Binding-site contacts:
Ligand atom C02 contacts residue GLY48 of chain 1.B at 3.8 Å.
Ligand atom C41 contacts residue THR80 of chain 1.A at 3.4 Å.
Ligand atom C22 contacts residue ASN25 of chain 1.B at 3.2 Å.
Ligand atom C43 contacts residue ALA28 of chain 1.A at 3.8 Å (hydrophobic).
Ligand atom O20 contacts residue GLY27 of chain 1.A at 3.6 Å.
Ligand atom C25 contacts residue THR82 of chain 1.B at 3.3 Å.
Ligand atom C26 contacts residue PRO81 of chain 1.B at 3.8 Å (hydrophobic).
Ligand atom C12 contacts residue GLY27 of chain 1.B at 3.8 Å.
Ligand atom C23 contacts residue ASN25 of chain 1.B at 3.9 Å.
Ligand atom C35 contacts residue GLY27 of chain 1.A at 3.6 Å.
Ligand atom O17 contacts residue ASN25 of chain 1.A at 3.3 Å (h-bond).
Ligand atom C27 contacts residue THR80 of chain 1.B at 3.9 Å.
Ligand atom C35 contacts residue ASP29 of chain 1.A at 3.6 Å.
Ligand atom C16 contacts residue GLY27 of chain 1.B at 3.8 Å.
Ligand atom C26 contacts residue THR82 of chain 1.B at 3.6 Å.
Ligand atom O20 contacts residue ASN25 of chain 1.A at 3.1 Å (h-bond).
Ligand atom C19 contacts residue ASN25 of chain 1.B at 3.6 Å.
Ligand atom C28 contacts residue VAL84 of chain 1.B at 3.7 Å (hydrophobic).
Ligand atom C01 contacts residue GLY48 of chain 1.B at 3.6 Å.
Ligand atom C22 contacts residue GLY27 of chain 1.A at 3.8 Å.
Ligand atom C05 contacts residue GLY48 of chain 1.B at 3.7 Å.
Ligand atom O20 contacts residue ASN25 of chain 1.B at 3.2 Å (h-bond).
Ligand atom C27 contacts residue VAL84 of chain 1.B at 3.5 Å (hydrophobic).
Ligand atom C25 contacts residue PRO81 of chain 1.B at 3.8 Å (hydrophobic).
Ligand atom C30 contacts residue GLY27 of chain 1.A at 3.6 Å.
Ligand atom N08 contacts residue GLY48 of chain 1.B at 3.2 Å (h-bond).
Ligand atom O17 contacts residue GLY27 of chain 1.B at 2.8 Å (h-bond).
Ligand atom C03 contacts residue ILE50 of chain 1.B at 3.7 Å (hydrophobic).
Ligand atom C04 contacts residue GLY48 of chain 1.B at 3.6 Å.
Ligand atom C26 contacts residue THR80 of chain 1.B at 3.6 Å.
Ligand atom C18 contacts residue ASN25 of chain 1.A at 3.7 Å.
Ligand atom C24 contacts residue THR82 of chain 1.B at 3.8 Å.
Ligand atom O31 contacts residue ALA28 of chain 1.A at 3.2 Å.
Ligand atom C35 contacts residue ALA28 of chain 1.A at 3.8 Å (hydrophobic).
Ligand atom C42 contacts residue VAL84 of chain 1.A at 3.8 Å (hydrophobic).
Ligand atom C28 contacts residue ASN25 of chain 1.B at 3.8 Å.
Ligand atom C42 contacts residue VAL32 of chain 1.A at 3.5 Å (hydrophobic).
Ligand atom C41 contacts residue VAL32 of chain 1.A at 3.9 Å (hydrophobic).
Ligand atom O31 contacts residue GLY27 of chain 1.A at 2.8 Å (h-bond).
Ligand atom C43 contacts residue VAL84 of chain 1.A at 3.8 Å (hydrophobic).

Sequence of chain 1.A:
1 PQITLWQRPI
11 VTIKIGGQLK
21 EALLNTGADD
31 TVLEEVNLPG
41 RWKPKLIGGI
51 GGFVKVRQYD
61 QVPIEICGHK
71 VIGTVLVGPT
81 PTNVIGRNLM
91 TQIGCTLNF

This protein binds this small molecule.
Small molecule (SMILES): CC(C)C[C@H](NC(=O)[C@H](CCl)NC(=O)C[C@H](O)[C@H](Cc1ccccc1)NC(=O)[C@H](NC(=O)c1ccccn1)C(C)C)C(N)=O

Sequence of chain 1.B:
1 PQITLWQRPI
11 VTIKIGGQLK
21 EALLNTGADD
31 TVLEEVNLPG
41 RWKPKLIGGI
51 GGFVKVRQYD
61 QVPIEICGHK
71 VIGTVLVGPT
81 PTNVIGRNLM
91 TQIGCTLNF